This small molecule binds to this protein.
Small molecule (SMILES): O=C(O)[C@H](Cc1c[nH]c2ccccc12)NC(=O)C(F)(F)C(F)(F)C(F)(F)C(F)(F)C(F)(F)C(F)(F)C(F)(F)C(F)(F)F

Binding-site contacts:
Ligand atom FBO contacts residue ALA329 of chain 1.A at 3.6 Å.
Ligand atom FBP contacts residue ALA329 of chain 1.A at 3.4 Å.
Ligand atom CZ3 contacts residue PHE43 of chain 1.A at 3.6 Å (hydrophobic).
Ligand atom CE3 contacts residue THR50 of chain 1.A at 3.5 Å.
Ligand atom FBJ contacts residue ALA331 of chain 1.A at 3.4 Å.
Ligand atom FBI contacts residue ALA75 of chain 1.A at 3.3 Å.
Ligand atom FBG contacts residue VAL27 of chain 1.A at 3.7 Å.
Ligand atom C contacts residue GLN74 of chain 1.A at 3.5 Å.
Ligand atom CH2 contacts residue ARG48 of chain 1.A at 3.1 Å.
Ligand atom CZ2 contacts residue ALA45 of chain 1.A at 3.7 Å (hydrophobic).
Ligand atom FBA contacts residue LEU30 of chain 1.A at 3.8 Å.
Ligand atom CB contacts residue TYR52 of chain 1.A at 3.5 Å (hydrophobic).
Ligand atom FBO contacts residue THR439 of chain 1.A at 3.8 Å.
Ligand atom FBJ contacts residue PRO330 of chain 1.A at 3.7 Å.
Ligand atom FBK contacts residue PRO330 of chain 1.A at 3.8 Å.
Ligand atom OXT contacts residue ALA75 of chain 1.A at 3.0 Å (h-bond).
Ligand atom OXT contacts residue GLN74 of chain 1.A at 3.4 Å (h-bond).
Ligand atom FBA contacts residue LEU21 of chain 1.A at 3.7 Å.
Ligand atom FBB contacts residue PRO26 of chain 1.A at 3.9 Å.
Ligand atom O contacts residue GLN74 of chain 1.A at 2.8 Å (h-bond).
Ligand atom FBG contacts residue ALA331 of chain 1.A at 3.8 Å.
Ligand atom FBF contacts residue LEU438 of chain 1.A at 3.5 Å.
Ligand atom FBM contacts residue LEU438 of chain 1.A at 3.5 Å.
Ligand atom CZ3 contacts residue ARG48 of chain 1.A at 3.7 Å.
Ligand atom FBD contacts residue MET355 of chain 1.A at 3.7 Å.
Ligand atom FBP contacts residue ALA331 of chain 1.A at 3.1 Å.
Ligand atom FBK contacts residue LEU438 of chain 1.A at 3.1 Å.
Ligand atom OAQ contacts residue TYR52 of chain 1.A at 2.8 Å (h-bond).
Ligand atom FAZ contacts residue LEU189 of chain 1.A at 3.5 Å.
Ligand atom CAP contacts residue TYR52 of chain 1.A at 3.6 Å (hydrophobic).
Ligand atom CH2 contacts residue ALA45 of chain 1.A at 3.5 Å (hydrophobic).
Ligand atom OXT contacts residue SER73 of chain 1.A at 3.6 Å.
Ligand atom FBA contacts residue PRO26 of chain 1.A at 3.8 Å.
Ligand atom CZ2 contacts residue ARG48 of chain 1.A at 3.2 Å.
Ligand atom C contacts residue SER73 of chain 1.A at 3.6 Å.
Ligand atom FBC contacts residue VAL27 of chain 1.A at 3.7 Å.
Ligand atom OXT contacts residue LEU189 of chain 1.A at 3.8 Å.
Ligand atom FBE contacts residue ALA75 of chain 1.A at 3.6 Å.
Ligand atom FBN contacts residue PHE88 of chain 1.A at 3.1 Å.
Ligand atom O contacts residue SER73 of chain 1.A at 3.5 Å.

Sequence of chain 1.A:
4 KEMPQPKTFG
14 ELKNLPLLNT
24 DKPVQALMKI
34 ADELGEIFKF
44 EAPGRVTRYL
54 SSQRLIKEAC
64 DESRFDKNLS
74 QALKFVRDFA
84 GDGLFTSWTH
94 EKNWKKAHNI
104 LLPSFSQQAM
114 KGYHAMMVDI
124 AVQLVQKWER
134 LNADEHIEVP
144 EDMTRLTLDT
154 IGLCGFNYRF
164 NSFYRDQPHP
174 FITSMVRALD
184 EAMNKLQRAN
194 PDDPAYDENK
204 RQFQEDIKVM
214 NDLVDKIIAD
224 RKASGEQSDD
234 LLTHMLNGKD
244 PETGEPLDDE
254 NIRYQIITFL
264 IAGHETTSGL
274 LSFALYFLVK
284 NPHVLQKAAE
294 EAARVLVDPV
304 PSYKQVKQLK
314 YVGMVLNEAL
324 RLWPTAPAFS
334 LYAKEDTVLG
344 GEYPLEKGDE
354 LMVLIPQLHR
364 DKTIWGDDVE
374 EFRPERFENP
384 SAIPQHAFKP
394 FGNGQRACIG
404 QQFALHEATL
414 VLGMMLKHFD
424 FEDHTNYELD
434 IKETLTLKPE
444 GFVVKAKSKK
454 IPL